Sequence of chain 1.A:
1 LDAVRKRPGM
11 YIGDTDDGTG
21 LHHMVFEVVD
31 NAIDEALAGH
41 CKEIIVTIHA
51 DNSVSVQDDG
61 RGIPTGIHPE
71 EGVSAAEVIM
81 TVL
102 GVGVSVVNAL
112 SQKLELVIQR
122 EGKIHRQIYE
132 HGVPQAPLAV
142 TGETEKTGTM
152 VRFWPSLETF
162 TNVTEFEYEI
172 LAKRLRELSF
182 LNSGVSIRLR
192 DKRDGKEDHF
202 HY

Binding-site contacts:
Ligand atom O10 contacts residue ILE79 of chain 1.A at 4.1 Å.
Ligand atom C2 contacts residue ALA32 of chain 1.A at 4.2 Å (hydrophobic).
Ligand atom C2 contacts residue VAL28 of chain 1.A at 4.0 Å (hydrophobic).
Ligand atom O8 contacts residue MET151 of chain 1.A at 4.2 Å.
Ligand atom O7 contacts residue ALA32 of chain 1.A at 3.3 Å.
Ligand atom C3 contacts residue ASN31 of chain 1.A at 4.3 Å.
Ligand atom O7 contacts residue VAL56 of chain 1.A at 3.6 Å.
Ligand atom O7 contacts residue THR150 of chain 1.A at 3.3 Å (h-bond).
Ligand atom C5 contacts residue ASN31 of chain 1.A at 3.8 Å.
Ligand atom O7 contacts residue GLN57 of chain 1.A at 3.9 Å.
Ligand atom C6 contacts residue THR150 of chain 1.A at 3.7 Å.
Ligand atom C5 contacts residue GLU35 of chain 1.A at 3.9 Å.
Ligand atom O8 contacts residue VAL28 of chain 1.A at 3.3 Å.
Ligand atom C4 contacts residue THR150 of chain 1.A at 4.2 Å.
Ligand atom C1 contacts residue ALA32 of chain 1.A at 3.6 Å (hydrophobic).
Ligand atom C2 contacts residue THR150 of chain 1.A at 4.2 Å.
Ligand atom C2 contacts residue VAL56 of chain 1.A at 4.0 Å (hydrophobic).
Ligand atom C11 contacts residue VAL152 of chain 1.A at 4.1 Å (hydrophobic).
Ligand atom C4 contacts residue ASN31 of chain 1.A at 3.6 Å.
Ligand atom C1 contacts residue ASP58 of chain 1.A at 3.2 Å.
Ligand atom C6 contacts residue ASN31 of chain 1.A at 3.9 Å.
Ligand atom C3 contacts residue THR150 of chain 1.A at 4.3 Å.
Ligand atom C1 contacts residue THR150 of chain 1.A at 3.9 Å.
Ligand atom C6 contacts residue ALA32 of chain 1.A at 3.5 Å (hydrophobic).
Ligand atom O10 contacts residue ASN31 of chain 1.A at 3.5 Å (h-bond).
Ligand atom C5 contacts residue ILE63 of chain 1.A at 4.1 Å (hydrophobic).
Ligand atom C3 contacts residue VAL152 of chain 1.A at 3.5 Å (hydrophobic).
Ligand atom C2 contacts residue VAL152 of chain 1.A at 3.9 Å (hydrophobic).
Ligand atom C3 contacts residue VAL28 of chain 1.A at 4.1 Å (hydrophobic).
Ligand atom O10 contacts residue ILE63 of chain 1.A at 3.9 Å.
Ligand atom C6 contacts residue ASP58 of chain 1.A at 3.1 Å.
Ligand atom O7 contacts residue ASP58 of chain 1.A at 2.6 Å (salt-bridge).
Ligand atom C5 contacts residue ALA32 of chain 1.A at 4.0 Å (hydrophobic).
Ligand atom C11 contacts residue MET80 of chain 1.A at 3.7 Å (hydrophobic).
Ligand atom O8 contacts residue VAL152 of chain 1.A at 3.5 Å.
Ligand atom C9 contacts residue ASN31 of chain 1.A at 3.7 Å.
Ligand atom C6 contacts residue GLU35 of chain 1.A at 3.8 Å.
Ligand atom C5 contacts residue THR150 of chain 1.A at 4.0 Å.
Ligand atom C11 contacts residue VAL105 of chain 1.A at 3.3 Å (hydrophobic).
Ligand atom O8 contacts residue VAL56 of chain 1.A at 3.0 Å (h-bond).

The small molecule below binds the protein below.
Small molecule (SMILES): CC(=O)c1ccc(O)c(O)c1